Sequence of chain 1.B:
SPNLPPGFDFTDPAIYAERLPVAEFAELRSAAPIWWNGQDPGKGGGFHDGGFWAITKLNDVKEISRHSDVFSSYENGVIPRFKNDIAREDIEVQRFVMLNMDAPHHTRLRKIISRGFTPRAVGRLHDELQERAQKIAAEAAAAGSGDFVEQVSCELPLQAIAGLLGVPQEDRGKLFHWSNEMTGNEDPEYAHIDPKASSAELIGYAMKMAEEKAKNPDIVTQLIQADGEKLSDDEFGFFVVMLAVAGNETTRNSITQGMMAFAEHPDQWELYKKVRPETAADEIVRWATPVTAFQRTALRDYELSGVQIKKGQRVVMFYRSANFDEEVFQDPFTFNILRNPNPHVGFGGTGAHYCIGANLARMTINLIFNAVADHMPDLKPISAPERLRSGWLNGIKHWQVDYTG

A small-molecule ligand and the protein it binds are described below.
Small molecule (SMILES): NCc1ccc(-c2csnn2)cc1

Binding-site contacts:
Ligand atom CAL contacts residue VAL298 of chain 1.B at 4.0 Å (hydrophobic).
Ligand atom NAB contacts residue VAL252 of chain 1.B at 3.6 Å.
Ligand atom CAC contacts residue TRP399 of chain 1.B at 3.4 Å (hydrophobic).
Ligand atom CAH contacts residue VAL252 of chain 1.B at 3.4 Å (hydrophobic).
Ligand atom CAF contacts residue THR257 of chain 1.B at 3.4 Å.
Ligand atom SAG contacts residue THR186 of chain 1.B at 3.9 Å.
Ligand atom CAC contacts residue VAL252 of chain 1.B at 3.6 Å (hydrophobic).
Ligand atom CAL contacts residue ALA253 of chain 1.B at 3.9 Å (hydrophobic).
Ligand atom CAI contacts residue VAL252 of chain 1.B at 3.8 Å (hydrophobic).
Ligand atom CAK contacts residue ALA253 of chain 1.B at 3.8 Å (hydrophobic).
Ligand atom SAG contacts residue TRP399 of chain 1.B at 4.0 Å.
Ligand atom NAB contacts residue ILE82 of chain 1.B at 3.8 Å.
Ligand atom NAA contacts residue VAL252 of chain 1.B at 4.0 Å.
Ligand atom CAI contacts residue LEU102 of chain 1.B at 4.0 Å (hydrophobic).
Ligand atom CAE contacts residue VAL252 of chain 1.B at 3.5 Å (hydrophobic).
Ligand atom CAF contacts residue TRP399 of chain 1.B at 4.1 Å (hydrophobic).
Ligand atom NAB contacts residue TRP399 of chain 1.B at 3.9 Å.
Ligand atom CAI contacts residue ALA253 of chain 1.B at 3.7 Å (hydrophobic).
Ligand atom CAF contacts residue PHE301 of chain 1.B at 4.0 Å (hydrophobic).
Ligand atom CAJ contacts residue MET249 of chain 1.B at 4.2 Å (hydrophobic).
Ligand atom CAJ contacts residue ALA253 of chain 1.B at 3.5 Å (hydrophobic).
Ligand atom CAI contacts residue MET249 of chain 1.B at 3.9 Å (hydrophobic).
Ligand atom NAM contacts residue HEM1 of chain 1.N at 2.5 Å.
Ligand atom CAH contacts residue TRP399 of chain 1.B at 3.4 Å (hydrophobic).
Ligand atom CAE contacts residue TRP399 of chain 1.B at 3.4 Å (hydrophobic).
Ligand atom CAF contacts residue VAL298 of chain 1.B at 3.7 Å (hydrophobic).
Ligand atom SAG contacts residue VAL252 of chain 1.B at 3.8 Å.
Ligand atom CAL contacts residue PHE301 of chain 1.B at 4.1 Å (hydrophobic).
Ligand atom CAJ contacts residue PHE301 of chain 1.B at 4.1 Å (hydrophobic).
Ligand atom NAA contacts residue ILE82 of chain 1.B at 3.5 Å.
Ligand atom CAK contacts residue PHE301 of chain 1.B at 3.8 Å (hydrophobic).
Ligand atom CAL contacts residue THR257 of chain 1.B at 4.0 Å.
Ligand atom CAD contacts residue VAL252 of chain 1.B at 3.4 Å (hydrophobic).
Ligand atom CAL contacts residue HEM1 of chain 1.N at 3.0 Å.
Ligand atom CAD contacts residue TRP399 of chain 1.B at 3.7 Å (hydrophobic).
Ligand atom NAM contacts residue THR257 of chain 1.B at 3.8 Å.
Ligand atom NAM contacts residue ALA253 of chain 1.B at 2.8 Å (h-bond).
Ligand atom CAH contacts residue THR186 of chain 1.B at 4.1 Å.
Ligand atom CAF contacts residue VAL252 of chain 1.B at 4.1 Å (hydrophobic).
Ligand atom CAK contacts residue THR257 of chain 1.B at 4.0 Å.